Sequence of chain 2.A:
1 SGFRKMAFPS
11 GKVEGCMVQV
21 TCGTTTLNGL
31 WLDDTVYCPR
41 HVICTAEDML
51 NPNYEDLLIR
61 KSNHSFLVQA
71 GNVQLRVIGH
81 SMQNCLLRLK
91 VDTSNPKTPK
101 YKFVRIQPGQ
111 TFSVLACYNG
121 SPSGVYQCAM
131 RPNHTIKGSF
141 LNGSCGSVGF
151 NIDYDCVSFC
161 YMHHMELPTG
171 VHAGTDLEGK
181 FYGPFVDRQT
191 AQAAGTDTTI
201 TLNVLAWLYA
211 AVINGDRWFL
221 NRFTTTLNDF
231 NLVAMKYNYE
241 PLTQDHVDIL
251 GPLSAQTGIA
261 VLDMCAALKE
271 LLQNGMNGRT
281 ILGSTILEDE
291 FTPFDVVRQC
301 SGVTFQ

This protein binds this small molecule.
Small molecule (SMILES): CC(C)(C)NC(=O)[C@@H](c1cccnc1)N(C(=O)c1ccco1)c1ccc(C(C)(C)C)cc1

Binding-site contacts:
Ligand atom C20 contacts residue GLU166 of chain 2.A at 3.5 Å.
Ligand atom N3 contacts residue GLU166 of chain 2.A at 4.0 Å.
Ligand atom C16 contacts residue ASP187 of chain 2.A at 3.8 Å.
Ligand atom C6 contacts residue THR25 of chain 2.A at 3.9 Å.
Ligand atom C21 contacts residue LEU141 of chain 2.A at 3.5 Å (hydrophobic).
Ligand atom O1 contacts residue GLY143 of chain 2.A at 2.9 Å (h-bond).
Ligand atom C22 contacts residue HIS163 of chain 2.A at 3.7 Å.
Ligand atom C15 contacts residue MET49 of chain 2.A at 3.9 Å (hydrophobic).
Ligand atom C21 contacts residue HIS163 of chain 2.A at 3.6 Å.
Ligand atom C9 contacts residue HIS41 of chain 2.A at 3.8 Å.
Ligand atom O2 contacts residue MET165 of chain 2.A at 3.4 Å.
Ligand atom C21 contacts residue PHE140 of chain 2.A at 3.5 Å (hydrophobic).
Ligand atom C4 contacts residue CYS145 of chain 2.A at 3.3 Å (hydrophobic).
Ligand atom C16 contacts residue HIS41 of chain 2.A at 3.8 Å.
Ligand atom O3 contacts residue CYS145 of chain 2.A at 3.5 Å (h-bond).
Ligand atom C10 contacts residue HIS164 of chain 2.A at 3.6 Å.
Ligand atom C20 contacts residue PHE140 of chain 2.A at 3.5 Å (hydrophobic).
Ligand atom C10 contacts residue HIS41 of chain 2.A at 3.6 Å.
Ligand atom C6 contacts residue HIS41 of chain 2.A at 3.8 Å.
Ligand atom O2 contacts residue GLU166 of chain 2.A at 2.9 Å (salt-bridge).
Ligand atom C19 contacts residue ASN142 of chain 2.A at 3.4 Å.
Ligand atom C21 contacts residue SER144 of chain 2.A at 3.5 Å.
Ligand atom C9 contacts residue CYS145 of chain 2.A at 3.8 Å (hydrophobic).
Ligand atom C21 contacts residue GLU166 of chain 2.A at 3.8 Å.
Ligand atom C7 contacts residue THR26 of chain 2.A at 3.7 Å.
Ligand atom C9 contacts residue HIS164 of chain 2.A at 3.3 Å.
Ligand atom C20 contacts residue ASN142 of chain 2.A at 3.8 Å.
Ligand atom O1 contacts residue ASN142 of chain 2.A at 3.2 Å.
Ligand atom N3 contacts residue HIS163 of chain 2.A at 2.8 Å (h-bond).
Ligand atom C24 contacts residue GLU166 of chain 2.A at 3.2 Å.
Ligand atom C22 contacts residue MET165 of chain 2.A at 4.0 Å (hydrophobic).
Ligand atom C22 contacts residue GLU166 of chain 2.A at 3.7 Å.
Ligand atom N3 contacts residue SER144 of chain 2.A at 3.4 Å (h-bond).
Ligand atom C1 contacts residue CYS145 of chain 2.A at 3.6 Å (hydrophobic).
Ligand atom O3 contacts residue GLY143 of chain 2.A at 3.4 Å (h-bond).
Ligand atom C20 contacts residue LEU141 of chain 2.A at 3.5 Å (hydrophobic).
Ligand atom C3 contacts residue GLU166 of chain 2.A at 3.9 Å.
Ligand atom C5 contacts residue HIS41 of chain 2.A at 3.7 Å.
Ligand atom C26 contacts residue GLU166 of chain 2.A at 3.7 Å.
Ligand atom C5 contacts residue CYS145 of chain 2.A at 3.8 Å (hydrophobic).